A protein and the small-molecule ligand that binds it are described below.
Small molecule (SMILES): CC(=O)N[C@H]1[C@H](O[C@H]2[C@H](O)[C@@H](NC(C)=O)CO[C@@H]2CO[C@@H]2O[C@@H](C)[C@@H](O)[C@@H](O)[C@@H]2O)O[C@H](CO)[C@@H](O[C@@H]2O[C@H](CO)[C@@H](O)[C@H](O)[C@@H]2O)[C@@H]1O

Sequence of chain 1.A:
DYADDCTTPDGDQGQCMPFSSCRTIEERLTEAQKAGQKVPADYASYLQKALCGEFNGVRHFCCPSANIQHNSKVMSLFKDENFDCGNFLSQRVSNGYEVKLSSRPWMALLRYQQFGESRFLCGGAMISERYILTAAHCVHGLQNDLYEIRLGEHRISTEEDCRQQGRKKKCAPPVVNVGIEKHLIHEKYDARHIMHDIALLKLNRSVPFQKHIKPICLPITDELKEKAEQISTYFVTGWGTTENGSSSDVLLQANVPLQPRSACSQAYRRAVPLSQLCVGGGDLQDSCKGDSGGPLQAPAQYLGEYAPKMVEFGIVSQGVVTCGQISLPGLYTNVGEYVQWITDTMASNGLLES

Binding-site contacts:
Ligand atom O5 contacts residue GLY205 of chain 1.A at 3.4 Å.
Ligand atom C8 contacts residue GLU174 of chain 1.A at 3.6 Å.
Ligand atom C1 contacts residue GLY205 of chain 1.A at 4.1 Å.
Ligand atom C6 contacts residue ILE206 of chain 1.A at 3.6 Å (hydrophobic).
Ligand atom O5 contacts residue ASN230 of chain 1.A at 4.5 Å.
Ligand atom C6 contacts residue GLY205 of chain 1.A at 3.9 Å.
Ligand atom C5 contacts residue ASN230 of chain 1.A at 4.1 Å.
Ligand atom C6 contacts residue GLU174 of chain 1.A at 4.3 Å.
Ligand atom N2 contacts residue ASN230 of chain 1.A at 2.9 Å (h-bond).
Ligand atom C6 contacts residue GLY205 of chain 1.A at 4.2 Å.
Ligand atom O2 contacts residue TYR173 of chain 1.A at 3.7 Å.
Ligand atom O6 contacts residue GLY205 of chain 1.A at 4.4 Å.
Ligand atom O5 contacts residue ILE206 of chain 1.A at 3.9 Å.
Ligand atom C4 contacts residue ASN230 of chain 1.A at 4.2 Å.
Ligand atom C5 contacts residue GLY205 of chain 1.A at 4.2 Å.
Ligand atom C2 contacts residue ASN230 of chain 1.A at 2.4 Å.
Ligand atom C6 contacts residue ASN230 of chain 1.A at 3.6 Å.
Ligand atom C1 contacts residue ARG231 of chain 1.A at 4.2 Å.
Ligand atom O5 contacts residue ASN230 of chain 1.A at 2.3 Å (h-bond).
Ligand atom C5 contacts residue GLY205 of chain 1.A at 4.0 Å.
Ligand atom C5 contacts residue ASN230 of chain 1.A at 3.6 Å.
Ligand atom N2 contacts residue GLU174 of chain 1.A at 4.4 Å.
Ligand atom C1 contacts residue ASN230 of chain 1.A at 1.5 Å.
Ligand atom C7 contacts residue ARG231 of chain 1.A at 4.4 Å.
Ligand atom C1 contacts residue GLY205 of chain 1.A at 4.0 Å.
Ligand atom O7 contacts residue ASN230 of chain 1.A at 3.7 Å.
Ligand atom C3 contacts residue ASN230 of chain 1.A at 3.8 Å.
Ligand atom C1 contacts residue TYR173 of chain 1.A at 3.4 Å (hydrophobic).
Ligand atom C2 contacts residue TYR173 of chain 1.A at 4.0 Å (hydrophobic).
Ligand atom O7 contacts residue ARG231 of chain 1.A at 3.2 Å (salt-bridge).
Ligand atom C8 contacts residue ASN230 of chain 1.A at 4.3 Å.
Ligand atom C7 contacts residue ASN230 of chain 1.A at 3.5 Å.
Ligand atom O5 contacts residue GLY205 of chain 1.A at 3.2 Å.
Ligand atom O5 contacts residue TYR173 of chain 1.A at 3.4 Å (h-bond).